This small molecule binds to this protein.
Small molecule (SMILES): CC(=O)N[C@@H](C)C(=O)N[C@H](C(=O)NCC(=O)N[C@@H](CC(C)C)C(=O)NCC(=O)N[C@@H](C)C(=O)N[C@H](C(=O)N[C@H](C=O)Cc1ccccc1)C(C)C)C(C)C

Sequence of chain 1.C:
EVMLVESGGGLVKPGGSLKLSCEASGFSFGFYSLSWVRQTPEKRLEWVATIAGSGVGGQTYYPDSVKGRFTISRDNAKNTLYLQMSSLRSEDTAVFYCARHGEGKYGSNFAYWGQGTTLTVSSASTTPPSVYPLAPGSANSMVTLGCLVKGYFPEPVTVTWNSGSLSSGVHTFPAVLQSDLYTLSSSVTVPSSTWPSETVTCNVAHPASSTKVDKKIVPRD

Sequence of chain 1.D:
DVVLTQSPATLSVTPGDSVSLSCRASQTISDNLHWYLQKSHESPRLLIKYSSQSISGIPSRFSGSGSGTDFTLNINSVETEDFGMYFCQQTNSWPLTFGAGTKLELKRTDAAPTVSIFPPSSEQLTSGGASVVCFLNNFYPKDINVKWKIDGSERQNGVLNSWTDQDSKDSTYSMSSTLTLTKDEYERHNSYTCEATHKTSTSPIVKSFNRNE

Binding-site contacts:
Ligand atom CA contacts residue GLY107 of chain 1.C at 3.5 Å.
Ligand atom N contacts residue ASN32 of chain 1.D at 3.0 Å (h-bond).
Ligand atom O contacts residue GLY104 of chain 1.C at 2.8 Å (h-bond).
Ligand atom CD1 contacts residue PHE31 of chain 1.C at 3.5 Å (hydrophobic).
Ligand atom CG2 contacts residue THR91 of chain 1.D at 3.6 Å.
Ligand atom CB contacts residue GLY102 of chain 1.C at 3.6 Å.
Ligand atom CB contacts residue PHE31 of chain 1.C at 3.4 Å (hydrophobic).
Ligand atom N contacts residue THR91 of chain 1.D at 3.1 Å (h-bond).
Ligand atom CB contacts residue ASN32 of chain 1.D at 3.3 Å.
Ligand atom CD1 contacts residue TRP94 of chain 1.D at 3.7 Å (hydrophobic).
Ligand atom CG2 contacts residue GLY55 of chain 1.C at 3.1 Å.
Ligand atom CH3 contacts residue THR91 of chain 1.D at 2.8 Å.
Ligand atom CA contacts residue SER108 of chain 1.C at 3.7 Å.
Ligand atom N contacts residue GLY104 of chain 1.C at 3.7 Å.
Ligand atom N contacts residue GLY102 of chain 1.C at 2.9 Å (h-bond).
Ligand atom N contacts residue GLU103 of chain 1.C at 3.6 Å.
Ligand atom CB contacts residue ASN92 of chain 1.D at 3.7 Å.
Ligand atom O contacts residue PHE31 of chain 1.C at 3.5 Å.
Ligand atom O contacts residue GLU103 of chain 1.C at 3.6 Å.
Ligand atom CH3 contacts residue TYR50 of chain 1.D at 2.7 Å (hydrophobic).
Ligand atom CG1 contacts residue THR91 of chain 1.D at 3.5 Å.
Ligand atom C contacts residue TYR50 of chain 1.D at 3.6 Å (hydrophobic).
Ligand atom CH3 contacts residue SER108 of chain 1.C at 3.5 Å.
Ligand atom CZ contacts residue TYR32 of chain 1.C at 3.7 Å (hydrophobic).
Ligand atom N contacts residue THR91 of chain 1.D at 3.1 Å (h-bond).
Ligand atom CA contacts residue GLY102 of chain 1.C at 3.5 Å.
Ligand atom O contacts residue VAL56 of chain 1.C at 3.3 Å.
Ligand atom N contacts residue SER108 of chain 1.C at 3.0 Å (h-bond).
Ligand atom CG1 contacts residue TRP94 of chain 1.D at 3.5 Å (hydrophobic).
Ligand atom CE2 contacts residue GLU103 of chain 1.C at 3.6 Å.
Ligand atom O contacts residue SER33 of chain 1.C at 2.8 Å (h-bond).
Ligand atom CE1 contacts residue PHE31 of chain 1.C at 3.6 Å (hydrophobic).
Ligand atom N contacts residue GLY107 of chain 1.C at 3.7 Å.
Ligand atom O contacts residue SER108 of chain 1.C at 2.7 Å (h-bond).
Ligand atom C contacts residue SER108 of chain 1.C at 3.4 Å.
Ligand atom CD1 contacts residue HIS101 of chain 1.C at 3.6 Å.
Ligand atom CA contacts residue GLY104 of chain 1.C at 3.4 Å.
Ligand atom C contacts residue GLY104 of chain 1.C at 3.7 Å.
Ligand atom N contacts residue SER108 of chain 1.C at 3.3 Å (h-bond).
Ligand atom C contacts residue THR91 of chain 1.D at 3.4 Å.